Sequence of chain 1.B:
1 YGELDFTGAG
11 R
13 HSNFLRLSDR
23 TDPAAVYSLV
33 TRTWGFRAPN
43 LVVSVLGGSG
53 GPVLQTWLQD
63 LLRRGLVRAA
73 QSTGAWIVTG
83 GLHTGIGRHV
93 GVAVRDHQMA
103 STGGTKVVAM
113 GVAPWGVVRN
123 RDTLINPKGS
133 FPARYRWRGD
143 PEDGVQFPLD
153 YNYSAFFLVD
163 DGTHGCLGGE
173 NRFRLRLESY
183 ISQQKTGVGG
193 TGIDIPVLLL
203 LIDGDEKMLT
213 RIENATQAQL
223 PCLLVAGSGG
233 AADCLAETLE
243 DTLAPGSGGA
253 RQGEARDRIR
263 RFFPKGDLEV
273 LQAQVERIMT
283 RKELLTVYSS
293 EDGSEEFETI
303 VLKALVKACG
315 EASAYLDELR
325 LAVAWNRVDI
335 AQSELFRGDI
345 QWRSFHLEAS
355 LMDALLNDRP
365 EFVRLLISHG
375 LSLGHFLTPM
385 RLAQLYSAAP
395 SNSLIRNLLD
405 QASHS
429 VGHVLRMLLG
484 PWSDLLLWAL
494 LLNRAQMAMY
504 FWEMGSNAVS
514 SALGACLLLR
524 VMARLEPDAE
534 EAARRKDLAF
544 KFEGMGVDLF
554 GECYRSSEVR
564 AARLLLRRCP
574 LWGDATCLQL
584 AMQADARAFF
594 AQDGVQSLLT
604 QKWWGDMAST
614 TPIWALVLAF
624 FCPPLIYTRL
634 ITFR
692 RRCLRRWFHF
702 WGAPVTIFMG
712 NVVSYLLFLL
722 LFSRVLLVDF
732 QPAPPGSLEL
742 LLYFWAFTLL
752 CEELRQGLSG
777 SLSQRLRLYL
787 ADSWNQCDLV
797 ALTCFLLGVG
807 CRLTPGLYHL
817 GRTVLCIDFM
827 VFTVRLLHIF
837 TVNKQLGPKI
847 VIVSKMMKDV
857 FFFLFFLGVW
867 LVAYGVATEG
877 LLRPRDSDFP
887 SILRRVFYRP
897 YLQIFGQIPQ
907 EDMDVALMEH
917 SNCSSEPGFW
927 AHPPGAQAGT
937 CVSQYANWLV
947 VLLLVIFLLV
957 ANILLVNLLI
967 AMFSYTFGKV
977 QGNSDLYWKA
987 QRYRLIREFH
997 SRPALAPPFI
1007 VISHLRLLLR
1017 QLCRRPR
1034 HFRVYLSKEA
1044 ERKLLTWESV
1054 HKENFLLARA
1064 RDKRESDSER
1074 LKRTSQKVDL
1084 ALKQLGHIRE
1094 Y

This small molecule binds to this protein.
Small molecule (SMILES): CC(C)CCC[C@@H](C)[C@H]1CC[C@H]2[C@@H]3CC=C4C[C@@H](OC(=O)CCC(=O)O)CC[C@]4(C)[C@H]3CC[C@]12C

Sequence of chain 1.A:
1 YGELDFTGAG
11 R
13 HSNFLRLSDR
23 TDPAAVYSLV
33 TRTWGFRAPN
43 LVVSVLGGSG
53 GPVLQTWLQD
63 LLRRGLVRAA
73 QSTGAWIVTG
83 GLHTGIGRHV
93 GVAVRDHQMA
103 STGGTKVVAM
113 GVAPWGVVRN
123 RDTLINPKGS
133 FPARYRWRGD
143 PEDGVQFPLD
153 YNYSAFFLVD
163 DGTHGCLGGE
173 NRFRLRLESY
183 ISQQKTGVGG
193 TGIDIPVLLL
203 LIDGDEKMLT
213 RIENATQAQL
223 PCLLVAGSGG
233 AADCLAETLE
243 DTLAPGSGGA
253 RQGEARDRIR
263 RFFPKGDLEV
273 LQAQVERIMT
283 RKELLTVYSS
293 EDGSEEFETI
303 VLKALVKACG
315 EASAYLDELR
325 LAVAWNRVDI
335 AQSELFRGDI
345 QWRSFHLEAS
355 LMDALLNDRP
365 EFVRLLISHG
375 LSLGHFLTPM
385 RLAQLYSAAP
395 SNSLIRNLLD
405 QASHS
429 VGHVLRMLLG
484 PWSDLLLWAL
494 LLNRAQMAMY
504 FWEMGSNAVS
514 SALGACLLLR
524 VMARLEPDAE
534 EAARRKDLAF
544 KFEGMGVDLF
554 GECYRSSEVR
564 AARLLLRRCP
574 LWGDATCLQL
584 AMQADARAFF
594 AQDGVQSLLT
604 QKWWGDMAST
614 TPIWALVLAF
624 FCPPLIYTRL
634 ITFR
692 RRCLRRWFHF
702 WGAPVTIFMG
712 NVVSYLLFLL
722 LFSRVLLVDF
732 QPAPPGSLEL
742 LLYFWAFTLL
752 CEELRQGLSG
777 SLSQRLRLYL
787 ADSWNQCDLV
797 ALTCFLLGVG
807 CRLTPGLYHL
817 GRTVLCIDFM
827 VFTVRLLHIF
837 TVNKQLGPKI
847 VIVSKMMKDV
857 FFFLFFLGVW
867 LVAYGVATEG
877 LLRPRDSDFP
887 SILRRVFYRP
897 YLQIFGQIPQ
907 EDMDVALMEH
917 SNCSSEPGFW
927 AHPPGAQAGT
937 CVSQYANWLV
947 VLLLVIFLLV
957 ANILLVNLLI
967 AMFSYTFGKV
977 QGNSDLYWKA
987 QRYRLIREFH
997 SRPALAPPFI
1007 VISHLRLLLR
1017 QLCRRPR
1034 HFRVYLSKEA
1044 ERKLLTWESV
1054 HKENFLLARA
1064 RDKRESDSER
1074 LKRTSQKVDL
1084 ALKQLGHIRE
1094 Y

Binding-site contacts:
Ligand atom CAP contacts residue Y011 of chain 1.J at 4.0 Å.
Ligand atom CAJ contacts residue LEU867 of chain 1.B at 4.0 Å (hydrophobic).
Ligand atom CAD contacts residue LEU889 of chain 1.B at 3.6 Å (hydrophobic).
Ligand atom CBE contacts residue VAL951 of chain 1.A at 4.0 Å (hydrophobic).
Ligand atom OAF contacts residue GLN933 of chain 1.B at 4.0 Å.
Ligand atom OAF contacts residue ALA912 of chain 1.A at 4.0 Å.
Ligand atom CAP contacts residue LEU948 of chain 1.A at 3.8 Å (hydrophobic).
Ligand atom CAA contacts residue GLY864 of chain 1.B at 3.5 Å.
Ligand atom CAU contacts residue TYR894 of chain 1.B at 3.8 Å (hydrophobic).
Ligand atom CAV contacts residue TRP944 of chain 1.A at 4.0 Å (hydrophobic).
Ligand atom OAH contacts residue GLN933 of chain 1.B at 3.9 Å.
Ligand atom OAG contacts residue TRP944 of chain 1.A at 3.4 Å.
Ligand atom CAB contacts residue LEU860 of chain 1.B at 3.7 Å (hydrophobic).
Ligand atom CAA contacts residue LEU863 of chain 1.B at 3.7 Å (hydrophobic).
Ligand atom OAH contacts residue PRO886 of chain 1.B at 3.9 Å.
Ligand atom CAA contacts residue LEU867 of chain 1.B at 3.7 Å (hydrophobic).
Ligand atom CBG contacts residue LEU948 of chain 1.A at 4.0 Å (hydrophobic).
Ligand atom CAR contacts residue PRO886 of chain 1.B at 3.7 Å (hydrophobic).
Ligand atom CAZ contacts residue TRP944 of chain 1.A at 4.1 Å (hydrophobic).
Ligand atom CAE contacts residue PHE893 of chain 1.B at 3.6 Å (hydrophobic).
Ligand atom OAW contacts residue PRO886 of chain 1.B at 3.4 Å.
Ligand atom CAC contacts residue VAL951 of chain 1.A at 3.7 Å (hydrophobic).
Ligand atom OAF contacts residue ARG890 of chain 1.B at 4.0 Å.
Ligand atom OAF contacts residue PRO886 of chain 1.B at 3.5 Å (h-bond).
Ligand atom CAB contacts residue TYR897 of chain 1.B at 3.5 Å (hydrophobic).
Ligand atom CAX contacts residue PRO886 of chain 1.B at 3.9 Å (hydrophobic).
Ligand atom CAY contacts residue PRO886 of chain 1.B at 3.9 Å (hydrophobic).
Ligand atom CAC contacts residue TYR897 of chain 1.B at 4.1 Å (hydrophobic).
Ligand atom CBF contacts residue VAL947 of chain 1.A at 3.9 Å (hydrophobic).
Ligand atom CAS contacts residue TYR894 of chain 1.B at 3.7 Å (hydrophobic).
Ligand atom CAS contacts residue VAL947 of chain 1.A at 3.8 Å (hydrophobic).
Ligand atom CBA contacts residue LEU860 of chain 1.B at 3.8 Å (hydrophobic).
Ligand atom CAB contacts residue Y011 of chain 1.J at 3.7 Å.
Ligand atom CAQ contacts residue LEU948 of chain 1.A at 3.7 Å (hydrophobic).
Ligand atom CAM contacts residue PRO886 of chain 1.B at 3.8 Å (hydrophobic).
Ligand atom CAO contacts residue Y011 of chain 1.J at 3.7 Å.
Ligand atom CAX contacts residue ALA912 of chain 1.A at 4.0 Å (hydrophobic).
Ligand atom CAT contacts residue VAL947 of chain 1.A at 3.7 Å (hydrophobic).
Ligand atom CAN contacts residue Y011 of chain 1.J at 4.0 Å.
Ligand atom CBC contacts residue TRP944 of chain 1.A at 4.0 Å (hydrophobic).